A protein and the small-molecule ligand that binds it are described below.
Small molecule (SMILES): CC(=O)N[C@H]1[C@H](O[C@H]2[C@H](O)[C@@H](NC(C)=O)CO[C@@H]2CO)O[C@H](CO)[C@@H](O[C@@H]2O[C@H](CO[C@@H]3O[C@H](CO)[C@@H](O)[C@H](O)[C@@H]3O)[C@@H](O)[C@H](O[C@@H]3O[C@H](CO)[C@@H](O)[C@H](O)[C@@H]3O)[C@@H]2O)[C@@H]1O

Binding-site contacts:
Ligand atom O5 contacts residue ASN124 of chain 1.D at 2.4 Å (h-bond).
Ligand atom O6 contacts residue THR379 of chain 1.C at 3.5 Å.
Ligand atom O3 contacts residue ILE316 of chain 1.C at 3.8 Å.
Ligand atom C1 contacts residue THR379 of chain 1.C at 3.7 Å.
Ligand atom O3 contacts residue ASP254 of chain 1.C at 3.6 Å (salt-bridge).
Ligand atom O5 contacts residue GLY378 of chain 1.C at 3.3 Å.
Ligand atom O6 contacts residue GLY378 of chain 1.C at 2.9 Å (h-bond).
Ligand atom O3 contacts residue ASN317 of chain 1.C at 2.9 Å (h-bond).
Ligand atom O2 contacts residue ASN317 of chain 1.C at 3.8 Å.
Ligand atom C7 contacts residue ASN317 of chain 1.C at 3.7 Å.
Ligand atom O5 contacts residue TYR377 of chain 1.C at 3.5 Å (h-bond).
Ligand atom O5 contacts residue ILE316 of chain 1.C at 3.6 Å.
Ligand atom C5 contacts residue TYR377 of chain 1.C at 3.7 Å (hydrophobic).
Ligand atom O4 contacts residue ARG318 of chain 1.C at 3.4 Å (salt-bridge).
Ligand atom C6 contacts residue TYR377 of chain 1.C at 3.3 Å (hydrophobic).
Ligand atom C5 contacts residue ASN124 of chain 1.D at 3.7 Å.
Ligand atom O4 contacts residue ARG318 of chain 1.C at 3.7 Å.
Ligand atom C5 contacts residue ILE316 of chain 1.C at 3.8 Å (hydrophobic).
Ligand atom C2 contacts residue GLN315 of chain 1.C at 3.6 Å.
Ligand atom C2 contacts residue ASN124 of chain 1.D at 2.3 Å.
Ligand atom C4 contacts residue GLN315 of chain 1.C at 3.7 Å.
Ligand atom C1 contacts residue ASN124 of chain 1.D at 1.5 Å.
Ligand atom O2 contacts residue ILE316 of chain 1.C at 3.2 Å.
Ligand atom N2 contacts residue ASN317 of chain 1.C at 3.8 Å.
Ligand atom O5 contacts residue THR379 of chain 1.C at 3.2 Å.
Ligand atom C3 contacts residue GLN315 of chain 1.C at 3.7 Å.
Ligand atom O4 contacts residue ASN317 of chain 1.C at 3.3 Å (h-bond).
Ligand atom O2 contacts residue GLN315 of chain 1.C at 2.8 Å (h-bond).
Ligand atom O3 contacts residue GLN315 of chain 1.C at 3.2 Å (h-bond).
Ligand atom C6 contacts residue GLY378 of chain 1.C at 3.7 Å.
Ligand atom C8 contacts residue ASN317 of chain 1.C at 3.6 Å.
Ligand atom O7 contacts residue ASN124 of chain 1.D at 3.3 Å (h-bond).
Ligand atom C2 contacts residue THR379 of chain 1.C at 3.9 Å.
Ligand atom O2 contacts residue ARG318 of chain 1.C at 3.5 Å.
Ligand atom C1 contacts residue GLN315 of chain 1.C at 3.7 Å.
Ligand atom O6 contacts residue TYR377 of chain 1.C at 3.5 Å.
Ligand atom C3 contacts residue ASN124 of chain 1.D at 3.7 Å.
Ligand atom N2 contacts residue ASN124 of chain 1.D at 2.8 Å (h-bond).
Ligand atom C7 contacts residue ASN124 of chain 1.D at 3.2 Å.
Ligand atom C3 contacts residue ASN317 of chain 1.C at 3.6 Å.

Sequence of chain 1.C:
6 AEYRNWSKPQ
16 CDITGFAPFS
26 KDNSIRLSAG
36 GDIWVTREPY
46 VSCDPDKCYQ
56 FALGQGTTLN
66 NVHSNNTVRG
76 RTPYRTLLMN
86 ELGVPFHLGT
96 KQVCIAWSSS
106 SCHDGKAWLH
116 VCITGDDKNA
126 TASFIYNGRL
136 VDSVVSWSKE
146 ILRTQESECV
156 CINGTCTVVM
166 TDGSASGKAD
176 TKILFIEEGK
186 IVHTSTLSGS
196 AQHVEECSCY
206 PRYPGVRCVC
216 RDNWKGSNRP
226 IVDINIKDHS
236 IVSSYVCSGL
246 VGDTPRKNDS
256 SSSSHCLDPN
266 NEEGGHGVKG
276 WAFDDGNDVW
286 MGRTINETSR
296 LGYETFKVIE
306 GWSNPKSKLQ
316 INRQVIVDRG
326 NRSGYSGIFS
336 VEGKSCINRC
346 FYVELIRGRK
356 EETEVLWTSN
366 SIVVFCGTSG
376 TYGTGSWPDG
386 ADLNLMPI

Sequence of chain 1.D:
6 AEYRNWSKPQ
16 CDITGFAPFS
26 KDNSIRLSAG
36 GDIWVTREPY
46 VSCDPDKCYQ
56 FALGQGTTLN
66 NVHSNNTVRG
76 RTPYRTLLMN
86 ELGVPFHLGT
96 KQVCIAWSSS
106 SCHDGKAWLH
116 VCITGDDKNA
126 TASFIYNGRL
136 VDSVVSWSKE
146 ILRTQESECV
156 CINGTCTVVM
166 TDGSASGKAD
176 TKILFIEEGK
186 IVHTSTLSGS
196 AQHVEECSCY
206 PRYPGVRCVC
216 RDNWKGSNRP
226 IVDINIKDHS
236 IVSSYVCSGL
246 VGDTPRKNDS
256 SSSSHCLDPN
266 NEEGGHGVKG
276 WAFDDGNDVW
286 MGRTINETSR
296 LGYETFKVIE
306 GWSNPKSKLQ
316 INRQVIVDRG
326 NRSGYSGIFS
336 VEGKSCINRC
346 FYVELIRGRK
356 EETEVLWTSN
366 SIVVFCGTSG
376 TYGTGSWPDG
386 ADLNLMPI